A small-molecule ligand and the protein it binds are described below.
Small molecule (SMILES): Cn1cnc(Cn2c(=O)nc(Nc3cc4cn(C)nc4cc3Cl)n(Cc3cc(F)c(F)cc3F)c2=O)n1

Sequence of chain 1.A:
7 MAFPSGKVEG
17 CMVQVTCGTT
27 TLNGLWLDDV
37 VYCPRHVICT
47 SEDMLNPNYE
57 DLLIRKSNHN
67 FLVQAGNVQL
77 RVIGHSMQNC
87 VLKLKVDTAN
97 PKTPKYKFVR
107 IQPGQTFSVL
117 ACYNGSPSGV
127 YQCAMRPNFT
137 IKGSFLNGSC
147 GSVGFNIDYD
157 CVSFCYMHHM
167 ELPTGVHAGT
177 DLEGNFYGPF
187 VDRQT

Binding-site contacts:
Ligand atom O09 contacts residue GLY144 of chain 1.A at 2.9 Å (h-bond).
Ligand atom F31 contacts residue HIS42 of chain 1.A at 3.4 Å.
Ligand atom F31 contacts residue MET166 of chain 1.A at 3.4 Å.
Ligand atom C34 contacts residue HIS165 of chain 1.A at 3.2 Å.
Ligand atom F31 contacts residue ASP188 of chain 1.A at 3.1 Å.
Ligand atom C05 contacts residue LEU142 of chain 1.A at 3.6 Å (hydrophobic).
Ligand atom O36 contacts residue HIS165 of chain 1.A at 3.4 Å (h-bond).
Ligand atom N04 contacts residue HIS164 of chain 1.A at 3.1 Å (h-bond).
Ligand atom C29 contacts residue MET166 of chain 1.A at 3.0 Å (hydrophobic).
Ligand atom C30 contacts residue MET166 of chain 1.A at 3.3 Å (hydrophobic).
Ligand atom N04 contacts residue LEU142 of chain 1.A at 3.5 Å (h-bond).
Ligand atom C03 contacts residue GLU167 of chain 1.A at 3.3 Å.
Ligand atom C18 contacts residue THR25 of chain 1.A at 3.2 Å.
Ligand atom CL2 contacts residue CYS146 of chain 1.A at 3.5 Å.
Ligand atom F33 contacts residue CYS146 of chain 1.A at 3.4 Å.
Ligand atom N04 contacts residue PHE141 of chain 1.A at 3.6 Å.
Ligand atom N04 contacts residue SER145 of chain 1.A at 3.3 Å (h-bond).
Ligand atom C06 contacts residue HIS164 of chain 1.A at 3.5 Å.
Ligand atom F33 contacts residue HIS165 of chain 1.A at 3.4 Å.
Ligand atom C32 contacts residue HIS42 of chain 1.A at 3.4 Å.
Ligand atom N19 contacts residue THR27 of chain 1.A at 3.1 Å (h-bond).
Ligand atom F31 contacts residue ARG189 of chain 1.A at 3.5 Å.
Ligand atom F33 contacts residue HIS42 of chain 1.A at 3.3 Å.
Ligand atom C32 contacts residue HIS165 of chain 1.A at 3.4 Å.
Ligand atom O36 contacts residue MET166 of chain 1.A at 3.1 Å.
Ligand atom C35 contacts residue HIS165 of chain 1.A at 3.5 Å.
Ligand atom N02 contacts residue LEU142 of chain 1.A at 3.6 Å (h-bond).
Ligand atom C08 contacts residue CYS146 of chain 1.A at 3.6 Å (hydrophobic).
Ligand atom O09 contacts residue CYS146 of chain 1.A at 3.1 Å (h-bond).
Ligand atom C03 contacts residue PHE141 of chain 1.A at 3.3 Å (hydrophobic).
Ligand atom C05 contacts residue SER145 of chain 1.A at 3.6 Å.
Ligand atom F28 contacts residue GLN190 of chain 1.A at 3.2 Å.
Ligand atom O09 contacts residue SER145 of chain 1.A at 3.1 Å (h-bond).
Ligand atom C21 contacts residue THR27 of chain 1.A at 3.2 Å.
Ligand atom N19 contacts residue THR26 of chain 1.A at 3.6 Å.
Ligand atom O36 contacts residue GLU167 of chain 1.A at 3.2 Å (salt-bridge).
Ligand atom C06 contacts residue SER145 of chain 1.A at 3.5 Å.
Ligand atom C20 contacts residue THR27 of chain 1.A at 3.6 Å.
Ligand atom C30 contacts residue HIS42 of chain 1.A at 3.6 Å.
Ligand atom C03 contacts residue LEU142 of chain 1.A at 3.5 Å (hydrophobic).